A protein and the small-molecule ligand that binds it are described below.
Small molecule (SMILES): OC[C@H]1O[C@@H](O)[C@H](O)[C@@H](F)[C@@H]1O

Binding-site contacts:
Ligand atom O1 contacts residue HIS554 of chain 1.E at 3.1 Å (h-bond).
Ligand atom F3 contacts residue THR161 of chain 1.E at 3.9 Å.
Ligand atom C6 contacts residue TYR463 of chain 1.E at 3.5 Å (hydrophobic).
Ligand atom F3 contacts residue ASN597 of chain 1.E at 3.2 Å.
Ligand atom O2 contacts residue ASN597 of chain 1.E at 2.6 Å (h-bond).
Ligand atom O4 contacts residue ARG479 of chain 1.E at 3.4 Å.
Ligand atom F3 contacts residue ALA163 of chain 1.E at 4.1 Å.
Ligand atom O4 contacts residue THR161 of chain 1.E at 4.2 Å.
Ligand atom F3 contacts residue GLN455 of chain 1.E at 3.1 Å.
Ligand atom O5 contacts residue ALA552 of chain 1.E at 4.1 Å.
Ligand atom C1 contacts residue HIS554 of chain 1.E at 3.5 Å.
Ligand atom C6 contacts residue PHE461 of chain 1.E at 4.2 Å (hydrophobic).
Ligand atom C3 contacts residue FAD1 of chain 1.Q at 4.1 Å.
Ligand atom O6 contacts residue PHE461 of chain 1.E at 3.8 Å.
Ligand atom C2 contacts residue ASN597 of chain 1.E at 3.7 Å.
Ligand atom O4 contacts residue GLN455 of chain 1.E at 3.4 Å (h-bond).
Ligand atom C6 contacts residue ARG479 of chain 1.E at 4.0 Å.
Ligand atom C4 contacts residue ASP459 of chain 1.E at 3.1 Å.
Ligand atom C3 contacts residue GLN455 of chain 1.E at 3.6 Å.
Ligand atom C3 contacts residue ASN597 of chain 1.E at 3.6 Å.
Ligand atom C5 contacts residue ASP459 of chain 1.E at 4.1 Å.
Ligand atom F3 contacts residue ASP459 of chain 1.E at 4.2 Å.
Ligand atom F3 contacts residue FAD1 of chain 1.Q at 3.3 Å.
Ligand atom C4 contacts residue THR161 of chain 1.E at 3.6 Å.
Ligand atom C4 contacts residue GLN455 of chain 1.E at 4.1 Å.
Ligand atom O1 contacts residue FAD1 of chain 1.Q at 3.4 Å.
Ligand atom O4 contacts residue HIS457 of chain 1.E at 3.6 Å.
Ligand atom O2 contacts residue HIS554 of chain 1.E at 2.7 Å (h-bond).
Ligand atom C6 contacts residue ASP459 of chain 1.E at 4.0 Å.
Ligand atom C1 contacts residue ALA552 of chain 1.E at 3.5 Å (hydrophobic).
Ligand atom C3 contacts residue PHE481 of chain 1.E at 3.9 Å (hydrophobic).
Ligand atom O4 contacts residue ASP459 of chain 1.E at 2.5 Å (salt-bridge).
Ligand atom C2 contacts residue HIS554 of chain 1.E at 3.6 Å.
Ligand atom O1 contacts residue ALA552 of chain 1.E at 2.6 Å (h-bond).
Ligand atom O2 contacts residue FAD1 of chain 1.Q at 3.1 Å.
Ligand atom O6 contacts residue TYR463 of chain 1.E at 3.0 Å (h-bond).
Ligand atom C2 contacts residue FAD1 of chain 1.Q at 3.2 Å.
Ligand atom O6 contacts residue LEU551 of chain 1.E at 3.8 Å.
Ligand atom C1 contacts residue FAD1 of chain 1.Q at 4.0 Å.
Ligand atom O5 contacts residue FAD1 of chain 1.Q at 4.0 Å.

Sequence of chain 1.E:
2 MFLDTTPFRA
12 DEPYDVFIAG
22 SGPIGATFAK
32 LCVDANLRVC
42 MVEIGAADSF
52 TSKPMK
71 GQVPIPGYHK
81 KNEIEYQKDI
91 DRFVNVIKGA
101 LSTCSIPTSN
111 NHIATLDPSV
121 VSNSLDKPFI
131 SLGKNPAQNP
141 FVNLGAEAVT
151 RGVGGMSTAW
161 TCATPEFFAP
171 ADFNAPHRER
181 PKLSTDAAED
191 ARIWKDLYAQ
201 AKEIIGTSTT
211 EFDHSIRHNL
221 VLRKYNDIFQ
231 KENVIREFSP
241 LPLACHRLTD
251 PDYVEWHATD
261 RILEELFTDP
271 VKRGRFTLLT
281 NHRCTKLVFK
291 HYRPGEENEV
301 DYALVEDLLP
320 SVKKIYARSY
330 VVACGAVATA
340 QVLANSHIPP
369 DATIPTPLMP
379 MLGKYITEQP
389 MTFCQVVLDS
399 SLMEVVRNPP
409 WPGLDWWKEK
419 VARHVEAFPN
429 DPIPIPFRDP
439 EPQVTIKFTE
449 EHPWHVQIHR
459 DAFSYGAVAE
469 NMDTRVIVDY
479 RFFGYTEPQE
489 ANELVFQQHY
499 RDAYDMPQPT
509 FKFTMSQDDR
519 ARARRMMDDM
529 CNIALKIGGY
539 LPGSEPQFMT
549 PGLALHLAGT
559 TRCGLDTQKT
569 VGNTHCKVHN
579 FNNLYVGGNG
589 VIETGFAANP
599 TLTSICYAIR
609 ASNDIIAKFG